This small molecule binds to this protein.
Small molecule (SMILES): CC(=O)N[C@@H]1[C@@H](O)[C@H](O)[C@@H](CO)O[C@H]1O

Binding-site contacts:
Ligand atom O7 contacts residue ASN285 of chain 1.C at 2.8 Å (h-bond).
Ligand atom C3 contacts residue ASN285 of chain 1.C at 3.8 Å.
Ligand atom C8 contacts residue ASN285 of chain 1.C at 4.4 Å.
Ligand atom C7 contacts residue VAL297 of chain 1.C at 3.9 Å (hydrophobic).
Ligand atom C8 contacts residue SER46 of chain 1.C at 4.3 Å.
Ligand atom N2 contacts residue VAL297 of chain 1.C at 3.2 Å (h-bond).
Ligand atom C8 contacts residue SER45 of chain 1.C at 3.6 Å.
Ligand atom C7 contacts residue ASN285 of chain 1.C at 3.1 Å.
Ligand atom N2 contacts residue ASN285 of chain 1.C at 3.0 Å (h-bond).
Ligand atom C1 contacts residue ASN298 of chain 1.C at 4.2 Å.
Ligand atom C1 contacts residue ASN285 of chain 1.C at 1.4 Å.
Ligand atom C8 contacts residue VAL297 of chain 1.C at 3.7 Å (hydrophobic).
Ligand atom O6 contacts residue ASN298 of chain 1.C at 4.0 Å.
Ligand atom C3 contacts residue VAL297 of chain 1.C at 4.0 Å (hydrophobic).
Ligand atom O6 contacts residue ASN285 of chain 1.C at 4.1 Å.
Ligand atom O5 contacts residue ASN298 of chain 1.C at 4.0 Å.
Ligand atom O7 contacts residue VAL297 of chain 1.C at 4.3 Å.
Ligand atom O5 contacts residue ASN285 of chain 1.C at 2.3 Å (h-bond).
Ligand atom C5 contacts residue ASN298 of chain 1.C at 4.1 Å.
Ligand atom C6 contacts residue ASN298 of chain 1.C at 4.4 Å.
Ligand atom C1 contacts residue VAL297 of chain 1.C at 3.5 Å (hydrophobic).
Ligand atom C5 contacts residue ASN285 of chain 1.C at 3.6 Å.
Ligand atom C2 contacts residue ASN285 of chain 1.C at 2.5 Å.
Ligand atom C2 contacts residue VAL297 of chain 1.C at 3.7 Å (hydrophobic).
Ligand atom C4 contacts residue ASN285 of chain 1.C at 4.2 Å.

Sequence of chain 1.C:
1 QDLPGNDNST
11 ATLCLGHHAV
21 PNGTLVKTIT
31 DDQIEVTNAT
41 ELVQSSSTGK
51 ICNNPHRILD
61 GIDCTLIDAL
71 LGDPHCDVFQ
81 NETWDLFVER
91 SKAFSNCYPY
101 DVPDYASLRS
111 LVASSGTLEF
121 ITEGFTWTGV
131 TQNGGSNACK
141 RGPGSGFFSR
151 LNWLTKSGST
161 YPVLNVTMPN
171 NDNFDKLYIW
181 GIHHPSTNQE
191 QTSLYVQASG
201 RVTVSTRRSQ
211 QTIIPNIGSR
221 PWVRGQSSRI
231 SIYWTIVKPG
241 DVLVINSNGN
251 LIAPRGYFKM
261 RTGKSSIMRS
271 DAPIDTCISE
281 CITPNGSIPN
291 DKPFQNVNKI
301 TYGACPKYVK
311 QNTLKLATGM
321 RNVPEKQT